Sequence of chain 1.C:
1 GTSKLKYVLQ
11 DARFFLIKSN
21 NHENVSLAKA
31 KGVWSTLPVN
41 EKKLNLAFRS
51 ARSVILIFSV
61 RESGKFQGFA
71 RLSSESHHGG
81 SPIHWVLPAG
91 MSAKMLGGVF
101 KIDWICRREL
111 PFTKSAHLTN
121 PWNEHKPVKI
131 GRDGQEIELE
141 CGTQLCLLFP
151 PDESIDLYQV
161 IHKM

This small molecule binds to this protein.
Small molecule (SMILES): CNc1ncnc2c1ncn2[C@@H]1O[C@H](CO)[C@@H](OP(=O)(O)O)[C@H]1O

Binding-site contacts:
Ligand atom C5 contacts residue LEU96 of chain 1.C at 4.1 Å (hydrophobic).
Ligand atom O4' contacts residue ASN20 of chain 1.C at 3.4 Å (h-bond).
Ligand atom C4 contacts residue LYS18 of chain 1.C at 3.9 Å.
Ligand atom C2' contacts residue ASN20 of chain 1.C at 4.0 Å.
Ligand atom C2' contacts residue ASP133 of chain 1.C at 3.9 Å.
Ligand atom C1' contacts residue ASN20 of chain 1.C at 3.5 Å.
Ligand atom N9 contacts residue LYS18 of chain 1.C at 3.6 Å (salt-bridge).
Ligand atom N6 contacts residue SER35 of chain 1.C at 2.9 Å (h-bond).
Ligand atom C8 contacts residue LYS18 of chain 1.C at 3.9 Å.
Ligand atom C9 contacts residue TRP34 of chain 1.C at 3.6 Å (hydrophobic).
Ligand atom N1 contacts residue TRP34 of chain 1.C at 3.8 Å.
Ligand atom OP2 contacts residue ASP133 of chain 1.C at 3.7 Å.
Ligand atom P contacts residue ASP133 of chain 1.C at 4.0 Å.
Ligand atom C9 contacts residue TRP85 of chain 1.C at 3.5 Å (hydrophobic).
Ligand atom C9 contacts residue SER35 of chain 1.C at 3.5 Å.
Ligand atom O2' contacts residue LYS18 of chain 1.C at 3.2 Å (salt-bridge).
Ligand atom C6 contacts residue LEU96 of chain 1.C at 4.0 Å (hydrophobic).
Ligand atom N7 contacts residue SER35 of chain 1.C at 4.0 Å.
Ligand atom O5' contacts residue ASP133 of chain 1.C at 3.0 Å (salt-bridge).
Ligand atom C4' contacts residue ASN20 of chain 1.C at 3.5 Å.
Ligand atom C2 contacts residue SER19 of chain 1.C at 3.5 Å.
Ligand atom C2 contacts residue ASN20 of chain 1.C at 3.6 Å.
Ligand atom C9 contacts residue LEU96 of chain 1.C at 3.8 Å (hydrophobic).
Ligand atom N6 contacts residue LEU96 of chain 1.C at 3.4 Å.
Ligand atom C5 contacts residue TRP34 of chain 1.C at 4.0 Å (hydrophobic).
Ligand atom N7 contacts residue LEU96 of chain 1.C at 3.9 Å.
Ligand atom O2' contacts residue ASN20 of chain 1.C at 3.6 Å.
Ligand atom N1 contacts residue ASN24 of chain 1.C at 3.2 Å (h-bond).
Ligand atom N1 contacts residue SER19 of chain 1.C at 3.9 Å.
Ligand atom C5' contacts residue LEU37 of chain 1.C at 3.5 Å (hydrophobic).
Ligand atom C8 contacts residue ASP133 of chain 1.C at 3.5 Å.
Ligand atom N3 contacts residue ASN20 of chain 1.C at 3.1 Å (h-bond).
Ligand atom N6 contacts residue TRP34 of chain 1.C at 3.2 Å.
Ligand atom C4 contacts residue ASN20 of chain 1.C at 4.1 Å.
Ligand atom O5' contacts residue ARG132 of chain 1.C at 3.7 Å.
Ligand atom C6 contacts residue TRP34 of chain 1.C at 3.6 Å (hydrophobic).
Ligand atom C1' contacts residue LYS18 of chain 1.C at 3.8 Å.
Ligand atom C2 contacts residue ASN24 of chain 1.C at 3.5 Å.
Ligand atom N3 contacts residue SER19 of chain 1.C at 3.7 Å.
Ligand atom C2' contacts residue LYS18 of chain 1.C at 3.4 Å.